Sequence of chain 1.A:
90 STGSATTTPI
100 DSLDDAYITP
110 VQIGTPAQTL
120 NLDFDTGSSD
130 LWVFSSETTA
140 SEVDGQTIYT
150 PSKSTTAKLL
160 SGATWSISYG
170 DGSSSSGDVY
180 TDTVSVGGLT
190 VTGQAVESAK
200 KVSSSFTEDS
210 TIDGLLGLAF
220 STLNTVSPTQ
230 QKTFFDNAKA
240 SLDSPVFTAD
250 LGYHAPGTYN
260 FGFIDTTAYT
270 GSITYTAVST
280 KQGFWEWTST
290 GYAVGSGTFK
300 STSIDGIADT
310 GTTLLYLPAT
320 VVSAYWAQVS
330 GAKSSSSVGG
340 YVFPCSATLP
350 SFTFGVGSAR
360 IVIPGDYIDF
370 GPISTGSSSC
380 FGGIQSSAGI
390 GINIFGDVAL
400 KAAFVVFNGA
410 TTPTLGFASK

The small molecule below binds the protein below.
Small molecule (SMILES): NCc1ccc(C(F)(F)F)cc1

Binding-site contacts:
Ligand atom C02 contacts residue U1H1 of chain 1.G at 3.2 Å.
Ligand atom C02 contacts residue ASP124 of chain 1.A at 3.3 Å.
Ligand atom C07 contacts residue DMS1 of chain 1.E at 4.1 Å.
Ligand atom N01 contacts residue GLY126 of chain 1.A at 3.8 Å.
Ligand atom F09 contacts residue GLY169 of chain 1.A at 3.4 Å.
Ligand atom F09 contacts residue DMS1 of chain 1.E at 3.2 Å.
Ligand atom C02 contacts residue GLY126 of chain 1.A at 3.4 Å.
Ligand atom C02 contacts residue ASP308 of chain 1.A at 3.5 Å.
Ligand atom N01 contacts residue THR311 of chain 1.A at 3.7 Å.
Ligand atom C12 contacts residue DMS1 of chain 1.F at 3.8 Å.
Ligand atom N01 contacts residue GLY310 of chain 1.A at 3.7 Å.
Ligand atom C04 contacts residue PHE283 of chain 1.A at 3.9 Å (hydrophobic).
Ligand atom C05 contacts residue PHE283 of chain 1.A at 3.8 Å (hydrophobic).
Ligand atom C03 contacts residue GLY126 of chain 1.A at 3.6 Å.
Ligand atom C03 contacts residue DMS1 of chain 1.F at 3.6 Å.
Ligand atom C04 contacts residue ASP308 of chain 1.A at 3.5 Å.
Ligand atom C05 contacts residue ASP308 of chain 1.A at 4.2 Å.
Ligand atom C05 contacts residue GLY126 of chain 1.A at 4.1 Å.
Ligand atom C04 contacts residue GLY126 of chain 1.A at 3.1 Å.
Ligand atom N01 contacts residue ASP124 of chain 1.A at 2.7 Å (salt-bridge).
Ligand atom C12 contacts residue U1H1 of chain 1.G at 3.7 Å.
Ligand atom C11 contacts residue GLY169 of chain 1.A at 3.4 Å.
Ligand atom N01 contacts residue ASP308 of chain 1.A at 2.7 Å (salt-bridge).
Ligand atom F08 contacts residue ILE393 of chain 1.A at 3.4 Å.
Ligand atom C05 contacts residue ILE306 of chain 1.A at 4.0 Å (hydrophobic).
Ligand atom C12 contacts residue GLY169 of chain 1.A at 3.8 Å.
Ligand atom C04 contacts residue DMS1 of chain 1.F at 3.8 Å.
Ligand atom F08 contacts residue ILE391 of chain 1.A at 3.2 Å.
Ligand atom C12 contacts residue ASP308 of chain 1.A at 4.0 Å.
Ligand atom F09 contacts residue ILE389 of chain 1.A at 3.9 Å.
Ligand atom C11 contacts residue DMS1 of chain 1.E at 3.6 Å.
Ligand atom F10 contacts residue DMS1 of chain 1.F at 3.9 Å.
Ligand atom C05 contacts residue DMS1 of chain 1.F at 4.1 Å.
Ligand atom F08 contacts residue ILE389 of chain 1.A at 4.1 Å.
Ligand atom C03 contacts residue ASP308 of chain 1.A at 3.4 Å.
Ligand atom C02 contacts residue SER127 of chain 1.A at 4.1 Å.
Ligand atom C03 contacts residue U1H1 of chain 1.G at 4.0 Å.
Ligand atom N01 contacts residue U1H1 of chain 1.G at 2.8 Å (h-bond).
Ligand atom C06 contacts residue DMS1 of chain 1.E at 4.2 Å.
Ligand atom C02 contacts residue DMS1 of chain 1.F at 3.9 Å.